Sequence of chain 1.A:
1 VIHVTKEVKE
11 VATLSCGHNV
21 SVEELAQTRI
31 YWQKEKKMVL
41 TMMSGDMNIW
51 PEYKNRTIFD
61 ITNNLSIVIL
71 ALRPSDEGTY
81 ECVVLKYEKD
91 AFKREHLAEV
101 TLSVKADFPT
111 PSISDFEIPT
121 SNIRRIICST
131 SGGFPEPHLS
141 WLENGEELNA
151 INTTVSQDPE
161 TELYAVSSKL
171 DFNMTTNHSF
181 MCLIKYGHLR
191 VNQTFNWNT

Binding-site contacts:
Ligand atom C6 contacts residue NAG1 of chain 1.L at 3.8 Å.
Ligand atom C2 contacts residue ASN192 of chain 1.A at 3.2 Å.
Ligand atom O7 contacts residue ARG190 of chain 1.A at 3.2 Å.
Ligand atom C8 contacts residue ARG190 of chain 1.A at 3.9 Å.
Ligand atom C2 contacts residue MET181 of chain 1.A at 4.1 Å (hydrophobic).
Ligand atom O4 contacts residue NAG1 of chain 1.L at 2.5 Å.
Ligand atom O5 contacts residue ASN192 of chain 1.A at 3.1 Å (h-bond).
Ligand atom C4 contacts residue NAG1 of chain 1.L at 3.5 Å.
Ligand atom C5 contacts residue ASN192 of chain 1.A at 4.5 Å.
Ligand atom O3 contacts residue NAG1 of chain 1.L at 3.9 Å.
Ligand atom O7 contacts residue ASN192 of chain 1.A at 3.8 Å.
Ligand atom N2 contacts residue MET181 of chain 1.A at 3.4 Å.
Ligand atom C7 contacts residue LEU183 of chain 1.A at 4.4 Å (hydrophobic).
Ligand atom C5 contacts residue NAG1 of chain 1.L at 4.2 Å.
Ligand atom C1 contacts residue MET181 of chain 1.A at 3.6 Å (hydrophobic).
Ligand atom O6 contacts residue NAG1 of chain 1.L at 4.0 Å.
Ligand atom C7 contacts residue ASN192 of chain 1.A at 3.8 Å.
Ligand atom O7 contacts residue LEU183 of chain 1.A at 3.8 Å.
Ligand atom C1 contacts residue ASN192 of chain 1.A at 2.5 Å.
Ligand atom C7 contacts residue MET181 of chain 1.A at 4.0 Å (hydrophobic).
Ligand atom C7 contacts residue ARG190 of chain 1.A at 4.3 Å.
Ligand atom N2 contacts residue ASN192 of chain 1.A at 3.5 Å (h-bond).
Ligand atom C8 contacts residue MET181 of chain 1.A at 4.0 Å (hydrophobic).

This protein binds this small molecule.
Small molecule (SMILES): CC(=O)N[C@@H]1[C@@H](O)[C@H](O)[C@@H](CO)O[C@H]1O